Sequence of chain 1.B:
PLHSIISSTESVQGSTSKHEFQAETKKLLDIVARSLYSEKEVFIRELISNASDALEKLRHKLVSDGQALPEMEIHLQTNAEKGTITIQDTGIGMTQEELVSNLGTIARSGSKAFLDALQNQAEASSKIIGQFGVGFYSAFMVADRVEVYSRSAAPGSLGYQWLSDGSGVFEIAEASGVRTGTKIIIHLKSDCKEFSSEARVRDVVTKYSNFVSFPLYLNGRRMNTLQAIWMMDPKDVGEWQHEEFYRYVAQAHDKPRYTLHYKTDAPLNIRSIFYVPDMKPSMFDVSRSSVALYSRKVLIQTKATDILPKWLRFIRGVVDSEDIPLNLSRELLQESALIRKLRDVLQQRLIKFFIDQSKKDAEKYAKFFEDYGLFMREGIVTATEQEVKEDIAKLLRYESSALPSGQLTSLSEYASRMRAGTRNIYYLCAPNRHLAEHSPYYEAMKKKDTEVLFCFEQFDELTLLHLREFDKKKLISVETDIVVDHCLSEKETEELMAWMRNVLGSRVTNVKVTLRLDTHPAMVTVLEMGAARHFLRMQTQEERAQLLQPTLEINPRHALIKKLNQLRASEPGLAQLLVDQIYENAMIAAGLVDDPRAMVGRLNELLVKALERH

The small molecule below binds the protein below.
Small molecule (SMILES): Nc1ncnc2c1ncn2[C@@H]1O[C@H](CO[P](=O)(O)O[P](=O)(O)NP(=O)(O)O)[C@@H](O)[C@H]1O

Binding-site contacts:
Ligand atom N3B contacts residue PHE148 of chain 1.B at 3.2 Å (h-bond).
Ligand atom N6 contacts residue ASP105 of chain 1.B at 3.0 Å (salt-bridge).
Ligand atom C5' contacts residue K1 of chain 1.I at 3.2 Å.
Ligand atom PG contacts residue MG1 of chain 1.H at 3.2 Å.
Ligand atom O1G contacts residue GLY146 of chain 1.B at 3.3 Å.
Ligand atom O2G contacts residue GLY149 of chain 1.B at 3.3 Å (h-bond).
Ligand atom O1B contacts residue ASN66 of chain 1.B at 2.9 Å (h-bond).
Ligand atom O3G contacts residue MG1 of chain 1.H at 2.0 Å.
Ligand atom N1 contacts residue ASP105 of chain 1.B at 3.3 Å (salt-bridge).
Ligand atom C8 contacts residue ASN66 of chain 1.B at 3.3 Å.
Ligand atom O4' contacts residue ASN118 of chain 1.B at 3.5 Å.
Ligand atom O1B contacts residue MG1 of chain 1.H at 2.1 Å.
Ligand atom O2G contacts residue PHE148 of chain 1.B at 3.4 Å.
Ligand atom O2G contacts residue GLY151 of chain 1.B at 2.9 Å (h-bond).
Ligand atom O3G contacts residue ASN66 of chain 1.B at 3.5 Å (h-bond).
Ligand atom O2' contacts residue GLY126 of chain 1.B at 3.3 Å (h-bond).
Ligand atom O2B contacts residue GLY146 of chain 1.B at 3.3 Å.
Ligand atom N3B contacts residue GLY146 of chain 1.B at 3.4 Å.
Ligand atom N3 contacts residue MET110 of chain 1.B at 3.4 Å (h-bond).
Ligand atom O3' contacts residue SER125 of chain 1.B at 3.3 Å.
Ligand atom O3G contacts residue GLY151 of chain 1.B at 3.3 Å.
Ligand atom O1A contacts residue GLY151 of chain 1.B at 2.8 Å (h-bond).
Ligand atom N3B contacts residue GLY149 of chain 1.B at 2.9 Å (h-bond).
Ligand atom O1A contacts residue VAL150 of chain 1.B at 3.4 Å (h-bond).
Ligand atom O2A contacts residue MG1 of chain 1.H at 2.9 Å.
Ligand atom O1A contacts residue GLY149 of chain 1.B at 3.2 Å.
Ligand atom O1G contacts residue GLN147 of chain 1.B at 3.3 Å (h-bond).
Ligand atom N1 contacts residue ALA70 of chain 1.B at 3.4 Å.
Ligand atom N3B contacts residue GLN147 of chain 1.B at 3.3 Å (h-bond).
Ligand atom O2A contacts residue ASN66 of chain 1.B at 2.7 Å (h-bond).
Ligand atom N1 contacts residue THR198 of chain 1.B at 3.3 Å (h-bond).
Ligand atom N7 contacts residue ASN66 of chain 1.B at 3.3 Å (h-bond).
Ligand atom O1G contacts residue ARG349 of chain 1.B at 2.4 Å (salt-bridge).
Ligand atom O3A contacts residue GLY149 of chain 1.B at 3.4 Å.
Ligand atom O2A contacts residue PHE152 of chain 1.B at 3.4 Å (h-bond).
Ligand atom O2' contacts residue ASN118 of chain 1.B at 3.2 Å (h-bond).
Ligand atom O3' contacts residue GLY126 of chain 1.B at 3.0 Å (h-bond).
Ligand atom O2G contacts residue VAL150 of chain 1.B at 3.3 Å (h-bond).
Ligand atom O2B contacts residue SER125 of chain 1.B at 3.2 Å.
Ligand atom O1A contacts residue PHE152 of chain 1.B at 2.9 Å (h-bond).